Sequence of chain 2.A:
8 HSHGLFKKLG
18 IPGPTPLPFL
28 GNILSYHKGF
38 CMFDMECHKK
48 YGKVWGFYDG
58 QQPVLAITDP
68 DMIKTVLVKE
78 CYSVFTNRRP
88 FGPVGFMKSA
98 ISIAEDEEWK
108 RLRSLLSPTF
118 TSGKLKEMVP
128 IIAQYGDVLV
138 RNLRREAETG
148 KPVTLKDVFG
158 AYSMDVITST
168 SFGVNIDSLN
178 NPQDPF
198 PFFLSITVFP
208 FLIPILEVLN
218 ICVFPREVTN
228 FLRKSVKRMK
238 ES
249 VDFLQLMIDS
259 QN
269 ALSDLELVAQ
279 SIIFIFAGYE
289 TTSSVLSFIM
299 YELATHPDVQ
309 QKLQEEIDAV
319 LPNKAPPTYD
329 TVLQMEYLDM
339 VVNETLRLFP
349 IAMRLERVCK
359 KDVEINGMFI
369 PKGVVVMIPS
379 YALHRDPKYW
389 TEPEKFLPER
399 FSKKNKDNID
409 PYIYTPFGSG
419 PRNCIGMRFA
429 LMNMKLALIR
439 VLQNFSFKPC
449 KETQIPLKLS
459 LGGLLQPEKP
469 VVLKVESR

This small molecule binds to this protein.
Small molecule (SMILES): CC(C)(C)OC(=O)N[C@H](CS[C@@H](Cc1cccc2ccccc12)C(=O)/N=C/Cc1cccnc1)Cc1cccc2ccccc12

Binding-site contacts:
Ligand atom C34 contacts residue ALA285 of chain 2.A at 3.5 Å (hydrophobic).
Ligand atom C29 contacts residue ALA285 of chain 2.A at 3.7 Å (hydrophobic).
Ligand atom C18 contacts residue PHE284 of chain 2.A at 3.3 Å (hydrophobic).
Ligand atom O05 contacts residue PHE88 of chain 2.A at 4.0 Å.
Ligand atom C39 contacts residue HEM1 of chain 2.C at 3.9 Å.
Ligand atom C32 contacts residue ILE349 of chain 2.A at 3.9 Å (hydrophobic).
Ligand atom C27 contacts residue SER99 of chain 2.A at 4.0 Å.
Ligand atom O07 contacts residue ARG85 of chain 2.A at 3.4 Å.
Ligand atom N26 contacts residue SER99 of chain 2.A at 3.9 Å.
Ligand atom C29 contacts residue THR289 of chain 2.A at 4.0 Å.
Ligand atom C39 contacts residue ARG85 of chain 2.A at 3.6 Å.
Ligand atom C32 contacts residue HEM1 of chain 2.C at 3.1 Å.
Ligand atom C03 contacts residue GLU354 of chain 2.A at 3.1 Å.
Ligand atom O05 contacts residue ARG86 of chain 2.A at 3.5 Å (salt-bridge).
Ligand atom C20 contacts residue PHE284 of chain 2.A at 3.6 Å (hydrophobic).
Ligand atom C30 contacts residue THR289 of chain 2.A at 3.9 Å.
Ligand atom N33 contacts residue HEM1 of chain 2.C at 2.3 Å.
Ligand atom C28 contacts residue ALA285 of chain 2.A at 3.4 Å (hydrophobic).
Ligand atom C31 contacts residue THR289 of chain 2.A at 3.9 Å.
Ligand atom C03 contacts residue ARG86 of chain 2.A at 3.4 Å.
Ligand atom C40 contacts residue HEM1 of chain 2.C at 3.1 Å.
Ligand atom C10 contacts residue SER99 of chain 2.A at 4.0 Å.
Ligand atom C28 contacts residue PHE284 of chain 2.A at 3.4 Å (hydrophobic).
Ligand atom S11 contacts residue ILE100 of chain 2.A at 3.4 Å.
Ligand atom O25 contacts residue SER99 of chain 2.A at 2.6 Å (h-bond).
Ligand atom C23 contacts residue PHE221 of chain 2.A at 3.5 Å (hydrophobic).
Ligand atom C19 contacts residue PHE284 of chain 2.A at 3.2 Å (hydrophobic).
Ligand atom N33 contacts residue THR289 of chain 2.A at 4.0 Å.
Ligand atom O07 contacts residue ARG86 of chain 2.A at 3.7 Å.
Ligand atom C32 contacts residue THR289 of chain 2.A at 3.9 Å.
Ligand atom S11 contacts residue PHE88 of chain 2.A at 3.7 Å.
Ligand atom C15 contacts residue PHE284 of chain 2.A at 3.9 Å (hydrophobic).
Ligand atom C17 contacts residue PHE284 of chain 2.A at 3.8 Å (hydrophobic).
Ligand atom C41 contacts residue HEM1 of chain 2.C at 3.7 Å.
Ligand atom C34 contacts residue HEM1 of chain 2.C at 3.0 Å.
Ligand atom C24 contacts residue SER99 of chain 2.A at 3.2 Å.
Ligand atom C22 contacts residue PHE221 of chain 2.A at 3.4 Å (hydrophobic).
Ligand atom C30 contacts residue PHE284 of chain 2.A at 3.9 Å (hydrophobic).
Ligand atom C06 contacts residue ARG86 of chain 2.A at 3.9 Å.
Ligand atom C04 contacts residue PHE88 of chain 2.A at 3.4 Å (hydrophobic).